Binding-site contacts:
Ligand atom O6 contacts residue ASP136 of chain 1.A at 3.0 Å (salt-bridge).
Ligand atom O3 contacts residue GLY106 of chain 1.A at 2.9 Å (h-bond).
Ligand atom C7 contacts residue GLU221 of chain 1.A at 3.9 Å.
Ligand atom O2 contacts residue GLY105 of chain 1.A at 3.8 Å.
Ligand atom O4 contacts residue ASP86 of chain 1.A at 2.5 Å (salt-bridge).
Ligand atom O3 contacts residue GLY105 of chain 1.A at 3.6 Å.
Ligand atom C1 contacts residue GLU221 of chain 1.A at 3.9 Å.
Ligand atom O1 contacts residue GLU221 of chain 1.A at 3.6 Å (salt-bridge).
Ligand atom C6 contacts residue PHE132 of chain 1.A at 3.4 Å (hydrophobic).
Ligand atom C4 contacts residue GLY105 of chain 1.A at 3.9 Å.
Ligand atom C5 contacts residue PHE132 of chain 1.A at 3.6 Å (hydrophobic).
Ligand atom O3 contacts residue SER137 of chain 1.A at 3.6 Å.
Ligand atom C3 contacts residue SER137 of chain 1.A at 3.9 Å.
Ligand atom O6 contacts residue GLY220 of chain 1.A at 3.2 Å (h-bond).
Ligand atom C3 contacts residue GLU221 of chain 1.A at 3.9 Å.
Ligand atom O5 contacts residue ASP136 of chain 1.A at 3.5 Å (salt-bridge).
Ligand atom O4 contacts residue GLY106 of chain 1.A at 3.2 Å (h-bond).
Ligand atom O6 contacts residue GLN222 of chain 1.A at 3.1 Å (h-bond).
Ligand atom O2 contacts residue PHE132 of chain 1.A at 3.7 Å.
Ligand atom C4 contacts residue ASP86 of chain 1.A at 3.4 Å.
Ligand atom C7 contacts residue GLN222 of chain 1.A at 3.8 Å.
Ligand atom C6 contacts residue GLN222 of chain 1.A at 3.8 Å.
Ligand atom O2 contacts residue SER137 of chain 1.A at 2.7 Å (h-bond).
Ligand atom C4 contacts residue ASP136 of chain 1.A at 3.9 Å.
Ligand atom C2 contacts residue SER137 of chain 1.A at 3.8 Å.
Ligand atom C6 contacts residue ASP86 of chain 1.A at 3.5 Å.
Ligand atom C5 contacts residue GLU221 of chain 1.A at 3.9 Å.
Ligand atom O2 contacts residue GLY220 of chain 1.A at 3.7 Å.
Ligand atom O4 contacts residue PHE132 of chain 1.A at 3.4 Å.
Ligand atom O6 contacts residue ALA85 of chain 1.A at 3.7 Å.
Ligand atom O6 contacts residue GLU221 of chain 1.A at 3.1 Å (salt-bridge).
Ligand atom C4 contacts residue GLY106 of chain 1.A at 3.6 Å.
Ligand atom O2 contacts residue ASP136 of chain 1.A at 3.0 Å (salt-bridge).
Ligand atom O4 contacts residue ASN138 of chain 1.A at 3.0 Å (h-bond).
Ligand atom C3 contacts residue GLY106 of chain 1.A at 3.8 Å.
Ligand atom C2 contacts residue PHE132 of chain 1.A at 3.9 Å (hydrophobic).
Ligand atom O5 contacts residue GLU221 of chain 1.A at 3.2 Å (salt-bridge).
Ligand atom O6 contacts residue ASP86 of chain 1.A at 2.8 Å (salt-bridge).
Ligand atom O4 contacts residue GLU221 of chain 1.A at 3.1 Å (salt-bridge).
Ligand atom C6 contacts residue ALA85 of chain 1.A at 3.9 Å (hydrophobic).

This protein binds this small molecule.
Small molecule (SMILES): CO[C@H]1O[C@H](CO)[C@@H](O)[C@H](O[C@H]2O[C@H](CO)[C@@H](O)[C@H](O)[C@@H]2O)[C@@H]1O

Sequence of chain 1.A:
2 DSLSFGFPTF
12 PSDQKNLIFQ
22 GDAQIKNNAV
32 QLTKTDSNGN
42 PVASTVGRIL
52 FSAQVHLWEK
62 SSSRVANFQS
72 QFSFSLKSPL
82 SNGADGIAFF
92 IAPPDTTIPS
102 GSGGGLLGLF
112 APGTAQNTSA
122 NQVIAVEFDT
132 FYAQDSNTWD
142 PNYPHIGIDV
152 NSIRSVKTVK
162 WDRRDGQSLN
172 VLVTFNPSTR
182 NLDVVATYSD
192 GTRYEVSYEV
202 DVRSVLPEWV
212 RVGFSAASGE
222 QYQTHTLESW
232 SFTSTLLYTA